This small molecule binds to this protein.
Small molecule (SMILES): COc1cnc(O[C@@H]2C[C@H]3C(=O)N[C@]4(C(=O)NS(=O)(=O)C5CC5)C[C@H]4/C=C\CCCCC[C@H](NC(=O)OC(C)(C)C)C(=O)N3C2)c2cc(Cl)ccc12

Sequence of chain 1.B:
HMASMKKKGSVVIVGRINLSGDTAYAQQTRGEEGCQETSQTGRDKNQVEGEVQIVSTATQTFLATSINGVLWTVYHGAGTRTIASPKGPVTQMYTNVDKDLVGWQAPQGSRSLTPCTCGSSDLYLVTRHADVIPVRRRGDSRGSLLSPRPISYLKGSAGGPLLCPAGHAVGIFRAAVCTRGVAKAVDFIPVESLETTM

Binding-site contacts:
Ligand atom C18 contacts residue ARG174 of chain 1.B at 3.6 Å.
Ligand atom O12 contacts residue ASP100 of chain 1.B at 3.6 Å.
Ligand atom C44 contacts residue ALA158 of chain 1.B at 3.5 Å (hydrophobic).
Ligand atom O24 contacts residue ALA175 of chain 1.B at 3.2 Å.
Ligand atom C18 contacts residue HIS76 of chain 1.B at 3.6 Å.
Ligand atom C42 contacts residue PHE173 of chain 1.B at 3.0 Å (hydrophobic).
Ligand atom C41 contacts residue ALA176 of chain 1.B at 3.6 Å (hydrophobic).
Ligand atom O48 contacts residue GLY156 of chain 1.B at 3.3 Å.
Ligand atom N26 contacts residue ALA176 of chain 1.B at 2.8 Å (h-bond).
Ligand atom C13 contacts residue ASP100 of chain 1.B at 3.3 Å.
Ligand atom C13 contacts residue VAL97 of chain 1.B at 3.6 Å (hydrophobic).
Ligand atom O49 contacts residue GLY156 of chain 1.B at 3.0 Å (h-bond).
Ligand atom N21 contacts residue HIS76 of chain 1.B at 3.6 Å (h-bond).
Ligand atom C10 contacts residue HIS76 of chain 1.B at 3.7 Å.
Ligand atom O45 contacts residue GLY156 of chain 1.B at 3.1 Å (h-bond).
Ligand atom N21 contacts residue ARG174 of chain 1.B at 3.0 Å (salt-bridge).
Ligand atom O48 contacts residue ALA158 of chain 1.B at 3.5 Å (h-bond).
Ligand atom C50 contacts residue GLN60 of chain 1.B at 3.6 Å.
Ligand atom O45 contacts residue SER157 of chain 1.B at 3.6 Å.
Ligand atom C07 contacts residue ASP100 of chain 1.B at 3.5 Å.
Ligand atom C17 contacts residue HIS76 of chain 1.B at 3.3 Å.
Ligand atom N46 contacts residue ALA158 of chain 1.B at 3.4 Å.
Ligand atom C52 contacts residue PHE62 of chain 1.B at 3.5 Å (hydrophobic).
Ligand atom O45 contacts residue LEU154 of chain 1.B at 3.6 Å (h-bond).
Ligand atom C40 contacts residue LEU154 of chain 1.B at 3.7 Å (hydrophobic).
Ligand atom N46 contacts residue HIS76 of chain 1.B at 3.3 Å (h-bond).
Ligand atom C51 contacts residue HIS76 of chain 1.B at 3.2 Å.
Ligand atom C01 contacts residue ASP100 of chain 1.B at 3.4 Å.
Ligand atom O29 contacts residue ALA176 of chain 1.B at 3.2 Å (h-bond).
Ligand atom C19 contacts residue HIS76 of chain 1.B at 3.5 Å.
Ligand atom O12 contacts residue VAL97 of chain 1.B at 3.4 Å (h-bond).
Ligand atom O45 contacts residue ALA158 of chain 1.B at 3.5 Å (h-bond).
Ligand atom C27 contacts residue ALA176 of chain 1.B at 3.5 Å (hydrophobic).
Ligand atom O48 contacts residue PHE62 of chain 1.B at 3.5 Å.
Ligand atom C11 contacts residue ASP100 of chain 1.B at 3.4 Å.
Ligand atom O45 contacts residue LYS155 of chain 1.B at 3.6 Å.
Ligand atom C39 contacts residue LYS155 of chain 1.B at 3.6 Å.
Ligand atom O24 contacts residue ALA176 of chain 1.B at 2.9 Å (h-bond).
Ligand atom C42 contacts residue ALA175 of chain 1.B at 3.6 Å (hydrophobic).
Ligand atom CL1 contacts residue ARG174 of chain 1.B at 3.6 Å.